Binding-site contacts:
Ligand atom C23 contacts residue MET106 of chain 2.A at 3.8 Å (hydrophobic).
Ligand atom O01 contacts residue ILE205 of chain 2.A at 3.6 Å.
Ligand atom C12 contacts residue MET158 of chain 2.A at 3.7 Å (hydrophobic).
Ligand atom C07 contacts residue PRO159 of chain 2.A at 3.6 Å (hydrophobic).
Ligand atom C21 contacts residue ILE205 of chain 2.A at 3.6 Å (hydrophobic).
Ligand atom C13 contacts residue TYR161 of chain 2.A at 3.7 Å (hydrophobic).
Ligand atom C09 contacts residue PRO159 of chain 2.A at 3.8 Å (hydrophobic).
Ligand atom N22 contacts residue MET106 of chain 2.A at 3.8 Å.
Ligand atom C10 contacts residue PRO159 of chain 2.A at 3.3 Å (hydrophobic).
Ligand atom C03 contacts residue ILE205 of chain 2.A at 3.5 Å (hydrophobic).
Ligand atom N15 contacts residue ILE205 of chain 2.A at 3.8 Å.
Ligand atom O01 contacts residue LEU210 of chain 2.A at 3.6 Å.
Ligand atom C08 contacts residue GLN217 of chain 2.A at 3.8 Å.
Ligand atom C06 contacts residue ILE218 of chain 2.A at 3.6 Å (hydrophobic).
Ligand atom C23 contacts residue LEU210 of chain 2.A at 3.7 Å (hydrophobic).
Ligand atom C19 contacts residue ALA201 of chain 2.A at 3.4 Å (hydrophobic).
Ligand atom O04 contacts residue MET202 of chain 2.A at 3.8 Å.
Ligand atom C12 contacts residue LEU221 of chain 2.A at 3.8 Å (hydrophobic).
Ligand atom C11 contacts residue LEU221 of chain 2.A at 3.7 Å (hydrophobic).
Ligand atom C14 contacts residue GLY107 of chain 2.A at 3.7 Å.
Ligand atom N15 contacts residue MET106 of chain 2.A at 3.4 Å.
Ligand atom C23 contacts residue ILE205 of chain 2.A at 3.8 Å (hydrophobic).
Ligand atom N22 contacts residue ILE205 of chain 2.A at 3.8 Å.
Ligand atom C02 contacts residue ALA160 of chain 2.A at 3.8 Å (hydrophobic).
Ligand atom C06 contacts residue ALA160 of chain 2.A at 3.9 Å (hydrophobic).
Ligand atom C16 contacts residue ILE205 of chain 2.A at 3.6 Å (hydrophobic).
Ligand atom C08 contacts residue PRO159 of chain 2.A at 3.5 Å (hydrophobic).
Ligand atom C10 contacts residue MET158 of chain 2.A at 3.9 Å (hydrophobic).
Ligand atom N22 contacts residue GLN103 of chain 2.A at 2.6 Å (h-bond).
Ligand atom C16 contacts residue MET106 of chain 2.A at 3.6 Å (hydrophobic).
Ligand atom C10 contacts residue LEU221 of chain 2.A at 3.7 Å (hydrophobic).
Ligand atom C23 contacts residue GLN103 of chain 2.A at 3.1 Å.
Ligand atom C21 contacts residue GLN103 of chain 2.A at 3.8 Å.
Ligand atom C23 contacts residue GLY107 of chain 2.A at 3.9 Å.
Ligand atom C14 contacts residue MET106 of chain 2.A at 3.2 Å (hydrophobic).
Ligand atom C21 contacts residue MET106 of chain 2.A at 3.5 Å (hydrophobic).
Ligand atom C20 contacts residue ALA201 of chain 2.A at 3.6 Å (hydrophobic).
Ligand atom O01 contacts residue GLY107 of chain 2.A at 3.9 Å.
Ligand atom C11 contacts residue PRO159 of chain 2.A at 3.5 Å (hydrophobic).
Ligand atom C09 contacts residue GLN217 of chain 2.A at 3.9 Å.

This protein binds this small molecule.
Small molecule (SMILES): O[C@H](COc1ccc2c(c1)CCC2)Cn1cnc2ccccc21

Sequence of chain 2.A:
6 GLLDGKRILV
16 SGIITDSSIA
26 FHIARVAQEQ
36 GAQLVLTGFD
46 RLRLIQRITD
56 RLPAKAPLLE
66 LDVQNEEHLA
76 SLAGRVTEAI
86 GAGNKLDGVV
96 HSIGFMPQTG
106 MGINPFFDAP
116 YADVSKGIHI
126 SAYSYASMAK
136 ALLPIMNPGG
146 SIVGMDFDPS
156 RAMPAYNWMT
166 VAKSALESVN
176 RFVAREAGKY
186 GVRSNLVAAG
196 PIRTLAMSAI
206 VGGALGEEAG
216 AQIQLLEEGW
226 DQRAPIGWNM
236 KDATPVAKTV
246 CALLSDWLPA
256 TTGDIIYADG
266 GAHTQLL